Sequence of chain 1.A:
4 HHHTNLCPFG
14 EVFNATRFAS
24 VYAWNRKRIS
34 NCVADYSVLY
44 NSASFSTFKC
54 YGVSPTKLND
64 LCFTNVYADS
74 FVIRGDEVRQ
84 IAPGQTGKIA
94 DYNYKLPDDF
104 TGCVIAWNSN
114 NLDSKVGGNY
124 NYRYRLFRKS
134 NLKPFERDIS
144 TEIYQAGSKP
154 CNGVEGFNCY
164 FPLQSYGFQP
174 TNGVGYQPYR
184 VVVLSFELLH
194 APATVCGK

Sequence of chain 1.B:
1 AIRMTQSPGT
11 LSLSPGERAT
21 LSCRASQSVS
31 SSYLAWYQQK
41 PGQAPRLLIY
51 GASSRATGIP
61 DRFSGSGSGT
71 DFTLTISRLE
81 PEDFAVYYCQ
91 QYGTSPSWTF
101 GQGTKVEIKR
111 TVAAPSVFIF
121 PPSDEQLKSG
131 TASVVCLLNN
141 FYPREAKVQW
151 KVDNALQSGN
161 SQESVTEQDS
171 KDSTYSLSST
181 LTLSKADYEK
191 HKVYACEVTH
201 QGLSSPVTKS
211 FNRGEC

This small molecule binds to this protein.
Small molecule (SMILES): CC(=O)N[C@H]1[C@H](O[C@H]2[C@H](O)[C@@H](NC(C)=O)CO[C@@H]2CO[C@@H]2O[C@@H](C)[C@@H](O)[C@@H](O)[C@@H]2O)O[C@H](CO)[C@@H](O[C@@H]2O[C@H](CO[C@H]3O[C@H](CO)[C@@H](O)[C@H](O)[C@@H]3O)[C@@H](O)[C@H](O[C@H]3O[C@H](CO)[C@@H](O)[C@H](O)[C@@H]3O[C@H]3O[C@H](CO)[C@@H](O)[C@H](O)[C@@H]3O)[C@@H]2O)[C@@H]1O

Sequence of chain 1.C:
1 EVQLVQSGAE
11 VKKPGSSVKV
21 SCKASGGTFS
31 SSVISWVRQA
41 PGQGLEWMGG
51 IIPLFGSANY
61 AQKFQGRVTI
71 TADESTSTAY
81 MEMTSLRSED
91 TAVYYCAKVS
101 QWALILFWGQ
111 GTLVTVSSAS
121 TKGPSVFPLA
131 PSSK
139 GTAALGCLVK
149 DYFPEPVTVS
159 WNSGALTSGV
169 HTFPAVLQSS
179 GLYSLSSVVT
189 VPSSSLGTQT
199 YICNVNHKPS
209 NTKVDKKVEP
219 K

Binding-site contacts:
Ligand atom C8 contacts residue ILE105 of chain 1.C at 3.6 Å (hydrophobic).
Ligand atom C1 contacts residue ASN17 of chain 1.A at 1.4 Å.
Ligand atom C6 contacts residue ALA46 of chain 1.A at 4.0 Å (hydrophobic).
Ligand atom C1 contacts residue GOL1 of chain 1.I at 3.4 Å.
Ligand atom O7 contacts residue LEU115 of chain 1.A at 4.1 Å.
Ligand atom C6 contacts residue SER100 of chain 1.C at 4.0 Å.
Ligand atom O7 contacts residue ILE105 of chain 1.C at 3.5 Å.
Ligand atom N2 contacts residue ASN17 of chain 1.A at 3.0 Å (h-bond).
Ligand atom O7 contacts residue ASN17 of chain 1.A at 3.3 Å (h-bond).
Ligand atom C3 contacts residue TYR50 of chain 1.B at 3.3 Å (hydrophobic).
Ligand atom O7 contacts residue THR57 of chain 1.B at 3.3 Å (h-bond).
Ligand atom N2 contacts residue TYR50 of chain 1.B at 3.1 Å (h-bond).
Ligand atom C6 contacts residue THR28 of chain 1.C at 4.0 Å.
Ligand atom O3 contacts residue SER47 of chain 1.A at 3.8 Å.
Ligand atom C3 contacts residue ASN17 of chain 1.A at 3.8 Å.
Ligand atom C8 contacts residue SER54 of chain 1.B at 4.2 Å.
Ligand atom C5 contacts residue ILE105 of chain 1.C at 3.9 Å (hydrophobic).
Ligand atom C8 contacts residue ASN17 of chain 1.A at 3.8 Å.
Ligand atom C8 contacts residue ARG183 of chain 1.A at 4.0 Å.
Ligand atom O7 contacts residue GOL1 of chain 1.I at 3.4 Å (h-bond).
Ligand atom C5 contacts residue ASN17 of chain 1.A at 3.6 Å.
Ligand atom C8 contacts residue PHE107 of chain 1.C at 3.7 Å (hydrophobic).
Ligand atom C7 contacts residue ILE105 of chain 1.C at 3.7 Å (hydrophobic).
Ligand atom O5 contacts residue GOL1 of chain 1.I at 3.6 Å.
Ligand atom C7 contacts residue ASN17 of chain 1.A at 3.4 Å.
Ligand atom C2 contacts residue ASN17 of chain 1.A at 2.5 Å.
Ligand atom C1 contacts residue TYR50 of chain 1.B at 3.9 Å (hydrophobic).
Ligand atom C8 contacts residue LEU115 of chain 1.A at 3.9 Å (hydrophobic).
Ligand atom C6 contacts residue ALA103 of chain 1.C at 4.2 Å (hydrophobic).
Ligand atom O6 contacts residue ALA46 of chain 1.A at 3.6 Å.
Ligand atom C8 contacts residue ALA18 of chain 1.A at 3.5 Å (hydrophobic).
Ligand atom O3 contacts residue SER45 of chain 1.A at 3.3 Å (h-bond).
Ligand atom C6 contacts residue ILE105 of chain 1.C at 3.8 Å (hydrophobic).
Ligand atom C2 contacts residue TYR50 of chain 1.B at 3.6 Å (hydrophobic).
Ligand atom O7 contacts residue PHE16 of chain 1.A at 3.9 Å.
Ligand atom O3 contacts residue TYR50 of chain 1.B at 4.0 Å.
Ligand atom O5 contacts residue ALA103 of chain 1.C at 3.8 Å.
Ligand atom O5 contacts residue PHE107 of chain 1.C at 3.8 Å.
Ligand atom O5 contacts residue ASN17 of chain 1.A at 2.3 Å (h-bond).
Ligand atom C2 contacts residue GOL1 of chain 1.I at 3.8 Å.